Binding-site contacts:
Ligand atom C2 contacts residue ARG159 of chain 1.A at 3.9 Å.
Ligand atom C24 contacts residue TRP166 of chain 1.A at 3.9 Å (hydrophobic).
Ligand atom C1 contacts residue CLR1 of chain 1.D at 4.1 Å.
Ligand atom C25 contacts residue CLR1 of chain 1.D at 4.4 Å.
Ligand atom C15 contacts residue CYS85 of chain 1.A at 3.5 Å (hydrophobic).
Ligand atom C4 contacts residue ILE162 of chain 1.A at 4.4 Å (hydrophobic).
Ligand atom C6 contacts residue TYR78 of chain 1.A at 4.0 Å (hydrophobic).
Ligand atom C5 contacts residue ILE162 of chain 1.A at 4.4 Å (hydrophobic).
Ligand atom C6 contacts residue SER82 of chain 1.A at 4.1 Å.
Ligand atom C15 contacts residue SER82 of chain 1.A at 4.2 Å.
Ligand atom C27 contacts residue CLR1 of chain 1.D at 4.3 Å.
Ligand atom C6 contacts residue THR81 of chain 1.A at 3.6 Å.
Ligand atom C19 contacts residue ILE162 of chain 1.A at 4.3 Å (hydrophobic).
Ligand atom C14 contacts residue CYS85 of chain 1.A at 4.3 Å (hydrophobic).
Ligand atom C3 contacts residue ARG159 of chain 1.A at 4.2 Å.
Ligand atom C4 contacts residue TYR78 of chain 1.A at 4.0 Å (hydrophobic).
Ligand atom C22 contacts residue TRP166 of chain 1.A at 4.4 Å (hydrophobic).
Ligand atom O1 contacts residue TYR78 of chain 1.A at 3.5 Å.
Ligand atom C3 contacts residue CLR1 of chain 1.D at 3.7 Å.
Ligand atom O1 contacts residue ARG159 of chain 1.A at 3.5 Å (salt-bridge).
Ligand atom C16 contacts residue TRP166 of chain 1.A at 3.8 Å (hydrophobic).
Ligand atom C7 contacts residue THR81 of chain 1.A at 3.9 Å.
Ligand atom C7 contacts residue ILE162 of chain 1.A at 4.2 Å (hydrophobic).
Ligand atom C4 contacts residue ARG159 of chain 1.A at 4.2 Å.
Ligand atom C6 contacts residue ILE162 of chain 1.A at 4.3 Å (hydrophobic).
Ligand atom C2 contacts residue CLR1 of chain 1.D at 4.0 Å.
Ligand atom O1 contacts residue CLR1 of chain 1.D at 3.9 Å.
Ligand atom C23 contacts residue TRP166 of chain 1.A at 4.4 Å (hydrophobic).
Ligand atom C7 contacts residue CYS85 of chain 1.A at 4.2 Å (hydrophobic).
Ligand atom C26 contacts residue ILE120 of chain 1.A at 4.3 Å (hydrophobic).
Ligand atom C15 contacts residue TRP166 of chain 1.A at 3.8 Å (hydrophobic).
Ligand atom C7 contacts residue SER82 of chain 1.A at 3.8 Å.
Ligand atom C25 contacts residue VAL89 of chain 1.A at 4.5 Å (hydrophobic).
Ligand atom C19 contacts residue ARG159 of chain 1.A at 4.2 Å.
Ligand atom C18 contacts residue TRP166 of chain 1.A at 3.8 Å (hydrophobic).
Ligand atom C8 contacts residue ILE162 of chain 1.A at 3.9 Å (hydrophobic).
Ligand atom C12 contacts residue CLR1 of chain 1.D at 4.1 Å.
Ligand atom C24 contacts residue LEU123 of chain 1.A at 4.3 Å (hydrophobic).
Ligand atom C26 contacts residue LEU123 of chain 1.A at 4.2 Å (hydrophobic).
Ligand atom C16 contacts residue CYS85 of chain 1.A at 3.7 Å (hydrophobic).

Sequence of chain 1.A:
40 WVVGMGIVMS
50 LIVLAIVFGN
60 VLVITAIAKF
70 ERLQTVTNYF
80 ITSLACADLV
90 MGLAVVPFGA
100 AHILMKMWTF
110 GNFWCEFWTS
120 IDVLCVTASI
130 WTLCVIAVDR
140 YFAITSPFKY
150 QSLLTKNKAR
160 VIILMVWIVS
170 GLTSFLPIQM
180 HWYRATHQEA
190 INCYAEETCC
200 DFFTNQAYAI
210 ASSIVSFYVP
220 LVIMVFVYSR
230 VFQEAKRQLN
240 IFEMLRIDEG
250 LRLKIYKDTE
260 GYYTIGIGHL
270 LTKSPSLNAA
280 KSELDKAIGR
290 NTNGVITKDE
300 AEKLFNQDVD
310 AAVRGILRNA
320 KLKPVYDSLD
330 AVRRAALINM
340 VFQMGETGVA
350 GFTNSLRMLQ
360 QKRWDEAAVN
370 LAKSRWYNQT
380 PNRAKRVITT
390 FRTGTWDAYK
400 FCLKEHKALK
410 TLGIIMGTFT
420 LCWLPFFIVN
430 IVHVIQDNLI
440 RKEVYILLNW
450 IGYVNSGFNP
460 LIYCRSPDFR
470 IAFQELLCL

The small molecule below binds the protein below.
Small molecule (SMILES): CC(C)CCC[C@@H](C)[C@H]1CC[C@H]2[C@@H]3CC=C4C[C@@H](O)CC[C@]4(C)[C@H]3CC[C@]12C